Sequence of chain 1.D:
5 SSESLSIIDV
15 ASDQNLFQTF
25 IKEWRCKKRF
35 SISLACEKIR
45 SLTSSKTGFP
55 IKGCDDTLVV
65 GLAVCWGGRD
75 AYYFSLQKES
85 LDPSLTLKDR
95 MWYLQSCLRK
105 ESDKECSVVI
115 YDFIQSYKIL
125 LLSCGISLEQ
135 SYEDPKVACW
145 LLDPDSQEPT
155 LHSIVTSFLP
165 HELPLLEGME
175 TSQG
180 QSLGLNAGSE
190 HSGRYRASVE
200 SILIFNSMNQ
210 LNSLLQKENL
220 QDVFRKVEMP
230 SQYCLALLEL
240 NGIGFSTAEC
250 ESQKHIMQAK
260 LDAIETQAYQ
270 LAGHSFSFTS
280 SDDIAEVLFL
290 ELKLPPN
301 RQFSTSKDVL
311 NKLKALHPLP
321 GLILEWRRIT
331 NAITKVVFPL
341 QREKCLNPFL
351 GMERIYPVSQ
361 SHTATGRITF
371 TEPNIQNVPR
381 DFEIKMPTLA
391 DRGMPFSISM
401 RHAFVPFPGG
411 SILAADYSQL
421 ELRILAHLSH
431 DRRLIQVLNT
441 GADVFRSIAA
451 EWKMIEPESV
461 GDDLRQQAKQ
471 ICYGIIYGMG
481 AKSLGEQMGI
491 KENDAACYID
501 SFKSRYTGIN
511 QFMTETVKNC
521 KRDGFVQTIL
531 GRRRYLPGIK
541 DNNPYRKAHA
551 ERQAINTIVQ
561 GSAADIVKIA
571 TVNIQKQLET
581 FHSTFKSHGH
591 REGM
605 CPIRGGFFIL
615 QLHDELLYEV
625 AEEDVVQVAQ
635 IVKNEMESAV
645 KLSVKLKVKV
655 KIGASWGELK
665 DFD

A small-molecule ligand and the protein it binds are described below.
Small molecule (SMILES): Cc1cn([C@H]2C[C@H](O[P](=O)(O)OC[C@H]3O[C@@H](n4cnc5c(=O)nc(N)[nH]c54)C[C@@H]3O[P](=O)(O)OC[C@H]3O[C@@H](n4cc(C)c(=O)[nH]c4=O)C[C@@H]3O[P](=O)(O)OC[C@H]3O[C@@H](n4ccc(N)nc4=O)C[C@@H]3O[P](=O)(O)OC[C@H]3O[C@@H](n4cnc5c(N)ncnc54)C[C@@H]3O[P](=O)(O)OC[C@H]3O[C@@H](n4cc(C)c(=O)[nH]c4=O)C[C@@H]3O[P](=O)(O)OC[C@H]3O[C@@H](n4cc(C)c(=O)[nH]c4=O)C[C@@H]3O[P](=O)(O)OC[C@@H]3CC[C@H](n4cnc5c(=O)nc(N)[nH]c54)O3)[C@@H](CO[P](=O)(O)O[C@H]3C[C@H](n4ccc(N)nc4=O)O[C@@H]3COP(=O)=O)O2)c(=O)[nH]c1=O

Binding-site contacts:
Ligand atom OP1 contacts residue LYS307 of chain 1.D at 3.8 Å.
Ligand atom P contacts residue ARG380 of chain 1.D at 3.4 Å.
Ligand atom C1' contacts residue HIS617 of chain 1.D at 3.4 Å.
Ligand atom C1' contacts residue GLN376 of chain 1.D at 3.6 Å.
Ligand atom OP2 contacts residue LYS307 of chain 1.D at 3.1 Å.
Ligand atom C5' contacts residue PRO379 of chain 1.D at 3.7 Å (hydrophobic).
Ligand atom C4' contacts residue GLN376 of chain 1.D at 3.5 Å.
Ligand atom OP2 contacts residue LYS307 of chain 1.D at 3.8 Å.
Ligand atom C3' contacts residue DG31 of chain 1.K at 3.3 Å.
Ligand atom C2' contacts residue DG31 of chain 1.K at 3.3 Å.
Ligand atom C5' contacts residue VAL378 of chain 1.D at 3.2 Å (hydrophobic).
Ligand atom OP1 contacts residue ARG380 of chain 1.D at 2.7 Å (salt-bridge).
Ligand atom N2 contacts residue ARG367 of chain 1.D at 3.0 Å (salt-bridge).
Ligand atom OP1 contacts residue ARG380 of chain 1.D at 3.1 Å (salt-bridge).
Ligand atom N1 contacts residue DG31 of chain 1.K at 3.6 Å.
Ligand atom O4' contacts residue HIS617 of chain 1.D at 3.5 Å.
Ligand atom C6 contacts residue DG31 of chain 1.K at 3.3 Å.
Ligand atom C4' contacts residue VAL378 of chain 1.D at 3.5 Å (hydrophobic).
Ligand atom P contacts residue ARG401 of chain 1.D at 3.5 Å.
Ligand atom N3 contacts residue ARG367 of chain 1.D at 2.6 Å (salt-bridge).
Ligand atom OP1 contacts residue PRO379 of chain 1.D at 3.6 Å.
Ligand atom O4' contacts residue GLN376 of chain 1.D at 3.6 Å.
Ligand atom C5' contacts residue ARG380 of chain 1.D at 3.7 Å.
Ligand atom C2' contacts residue ASN377 of chain 1.D at 3.8 Å.
Ligand atom C2' contacts residue HIS617 of chain 1.D at 3.8 Å.
Ligand atom C2 contacts residue ARG367 of chain 1.D at 3.2 Å.
Ligand atom OP1 contacts residue ARG401 of chain 1.D at 2.8 Å (salt-bridge).
Ligand atom C4' contacts residue HIS617 of chain 1.D at 3.8 Å.
Ligand atom OP2 contacts residue ARG380 of chain 1.D at 2.9 Å (salt-bridge).
Ligand atom O3' contacts residue ARG401 of chain 1.D at 3.0 Å (salt-bridge).
Ligand atom C5 contacts residue DG31 of chain 1.K at 3.4 Å.
Ligand atom O6 contacts residue DG31 of chain 1.K at 3.1 Å.
Ligand atom O4' contacts residue ASN377 of chain 1.D at 3.4 Å.
Ligand atom O2 contacts residue ASN377 of chain 1.D at 3.4 Å (h-bond).
Ligand atom N7 contacts residue DG31 of chain 1.K at 3.6 Å (h-bond).
Ligand atom C2 contacts residue DG31 of chain 1.K at 3.8 Å.
Ligand atom C4 contacts residue DG31 of chain 1.K at 3.7 Å.
Ligand atom N2 contacts residue GLN560 of chain 1.D at 3.5 Å (h-bond).
Ligand atom C2' contacts residue GLN376 of chain 1.D at 3.5 Å.
Ligand atom C5' contacts residue ASN331 of chain 1.D at 3.7 Å.